Sequence of chain 1.A:
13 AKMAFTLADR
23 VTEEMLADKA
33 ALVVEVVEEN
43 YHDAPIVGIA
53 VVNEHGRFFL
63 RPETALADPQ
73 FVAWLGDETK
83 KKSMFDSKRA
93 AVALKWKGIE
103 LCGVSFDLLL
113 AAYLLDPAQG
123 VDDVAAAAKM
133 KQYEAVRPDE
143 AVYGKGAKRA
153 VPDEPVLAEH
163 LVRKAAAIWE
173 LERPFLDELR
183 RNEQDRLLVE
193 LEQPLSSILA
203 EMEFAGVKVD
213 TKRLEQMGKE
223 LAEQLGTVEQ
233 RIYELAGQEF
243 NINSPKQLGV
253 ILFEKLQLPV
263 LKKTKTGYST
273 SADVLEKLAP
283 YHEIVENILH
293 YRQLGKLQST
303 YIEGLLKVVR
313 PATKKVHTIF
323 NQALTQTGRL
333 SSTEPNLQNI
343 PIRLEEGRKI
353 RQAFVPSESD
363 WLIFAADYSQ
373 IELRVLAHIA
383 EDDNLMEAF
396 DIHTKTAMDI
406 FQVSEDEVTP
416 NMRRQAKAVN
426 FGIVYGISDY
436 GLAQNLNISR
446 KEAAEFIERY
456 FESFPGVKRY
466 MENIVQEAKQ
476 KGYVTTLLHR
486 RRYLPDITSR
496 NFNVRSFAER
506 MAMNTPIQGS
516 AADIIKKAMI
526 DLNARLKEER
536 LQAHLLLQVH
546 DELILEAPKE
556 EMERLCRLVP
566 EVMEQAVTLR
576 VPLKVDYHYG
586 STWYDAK

Binding-site contacts:
Ligand atom C1' contacts residue GLN340 of chain 1.A at 3.6 Å.
Ligand atom OP1 contacts residue THR266 of chain 1.A at 2.7 Å (h-bond).
Ligand atom C2' contacts residue GLN340 of chain 1.A at 3.6 Å.
Ligand atom OP1 contacts residue GLN295 of chain 1.A at 3.5 Å.
Ligand atom P contacts residue ARG345 of chain 1.A at 3.5 Å.
Ligand atom C5' contacts residue GLU547 of chain 1.A at 3.5 Å.
Ligand atom OP2 contacts residue ALA274 of chain 1.A at 3.4 Å.
Ligand atom OP1 contacts residue THR272 of chain 1.A at 2.7 Å (h-bond).
Ligand atom O2 contacts residue ARG331 of chain 1.A at 2.7 Å (salt-bridge).
Ligand atom OP1 contacts residue LYS267 of chain 1.A at 2.6 Å (salt-bridge).
Ligand atom C2' contacts residue DCT1 of chain 1.G at 3.1 Å.
Ligand atom O3' contacts residue PRO343 of chain 1.A at 3.6 Å.
Ligand atom P contacts residue ARG294 of chain 1.A at 3.5 Å.
Ligand atom O2 contacts residue LYS298 of chain 1.A at 3.2 Å.
Ligand atom OP1 contacts residue ARG345 of chain 1.A at 3.6 Å (salt-bridge).
Ligand atom O5' contacts residue THR272 of chain 1.A at 3.2 Å (h-bond).
Ligand atom O2 contacts residue DCT1 of chain 1.G at 3.6 Å.
Ligand atom OP1 contacts residue ILE344 of chain 1.A at 2.7 Å (h-bond).
Ligand atom C1' contacts residue HIS545 of chain 1.A at 3.6 Å.
Ligand atom OP1 contacts residue PRO343 of chain 1.A at 3.3 Å.
Ligand atom O4' contacts residue ASN341 of chain 1.A at 3.2 Å.
Ligand atom O3' contacts residue ARG294 of chain 1.A at 3.1 Å.
Ligand atom C5' contacts residue THR268 of chain 1.A at 3.5 Å.
Ligand atom C2' contacts residue TYR303 of chain 1.A at 3.5 Å (hydrophobic).
Ligand atom C4' contacts residue ILE342 of chain 1.A at 3.5 Å (hydrophobic).
Ligand atom OP1 contacts residue THR268 of chain 1.A at 2.7 Å (h-bond).
Ligand atom O3' contacts residue THR268 of chain 1.A at 3.3 Å.
Ligand atom O2 contacts residue ASN341 of chain 1.A at 2.9 Å (h-bond).
Ligand atom C1' contacts residue ASN341 of chain 1.A at 3.6 Å.
Ligand atom OP1 contacts residue ARG294 of chain 1.A at 2.9 Å (salt-bridge).
Ligand atom C5' contacts residue ILE342 of chain 1.A at 3.1 Å (hydrophobic).
Ligand atom OP1 contacts residue ARG345 of chain 1.A at 3.0 Å (salt-bridge).
Ligand atom OP2 contacts residue ARG345 of chain 1.A at 3.0 Å (salt-bridge).
Ligand atom C1' contacts residue TYR303 of chain 1.A at 3.2 Å (hydrophobic).
Ligand atom OP2 contacts residue ARG345 of chain 1.A at 3.1 Å (salt-bridge).
Ligand atom C3' contacts residue DCT1 of chain 1.G at 3.1 Å.
Ligand atom O4' contacts residue TYR303 of chain 1.A at 3.4 Å (h-bond).
Ligand atom OP1 contacts residue GLU547 of chain 1.A at 3.6 Å.
Ligand atom C2' contacts residue ASN341 of chain 1.A at 3.5 Å.
Ligand atom O4' contacts residue HIS545 of chain 1.A at 3.5 Å.

This protein binds this small molecule.
Small molecule (SMILES): Cc1cn([C@H]2C[C@H](O[P](=O)(O)OC[C@H]3O[C@@H](n4ccc(N)nc4=O)C[C@@H]3O[P](=O)(O)OC[C@@H]3CC[C@H](n4ccc(N)nc4=O)O3)[C@@H](CO[P](=O)(O)O[C@H]3C[C@H](n4ccc(N)nc4=O)O[C@@H]3CO[P](=O)(O)O[C@H]3C[C@H](n4cnc5c4NC=NC5N)O[C@@H]3CO[P](=O)(O)O[C@H]3C[C@H](n4cnc5c(=O)[nH]c(N)nc54)O[C@@H]3CO[P](=O)(O)O[C@H]3C[C@H](n4cc(C)c(=O)[nH]c4=O)O[C@@H]3CO[P](=O)(O)O[C@H]3C[C@H](n4ccc(N)nc4=O)O[C@@H]3CO[P](=O)(O)O[C@H]3C[C@H](n4ccc(N)nc4=O)O[C@@H]3CO)O2)c(=O)[nH]c1=O